Binding-site contacts:
Ligand atom C17 contacts residue DMS1 of chain 1.G at 3.6 Å.
Ligand atom C6 contacts residue MET49 of chain 1.A at 3.5 Å (hydrophobic).
Ligand atom C13 contacts residue HIS163 of chain 1.A at 3.6 Å.
Ligand atom C4 contacts residue DMS1 of chain 1.E at 3.6 Å.
Ligand atom C3 contacts residue GLN189 of chain 1.A at 3.6 Å.
Ligand atom C6 contacts residue MET165 of chain 1.A at 3.2 Å (hydrophobic).
Ligand atom C contacts residue HIS41 of chain 1.A at 3.4 Å.
Ligand atom C16 contacts residue DMS1 of chain 1.G at 3.7 Å.
Ligand atom C15 contacts residue PHE140 of chain 1.A at 3.6 Å (hydrophobic).
Ligand atom C15 contacts residue GLU166 of chain 1.A at 3.5 Å.
Ligand atom C5 contacts residue MET49 of chain 1.A at 3.6 Å (hydrophobic).
Ligand atom CL contacts residue HIS164 of chain 1.A at 3.6 Å.
Ligand atom C14 contacts residue GLU166 of chain 1.A at 3.7 Å.
Ligand atom C15 contacts residue ASN142 of chain 1.A at 3.5 Å.
Ligand atom C13 contacts residue LEU141 of chain 1.A at 3.7 Å (hydrophobic).
Ligand atom C15 contacts residue LEU141 of chain 1.A at 3.6 Å (hydrophobic).
Ligand atom O2 contacts residue GLU166 of chain 1.A at 2.9 Å (salt-bridge).
Ligand atom N1 contacts residue SER144 of chain 1.A at 3.7 Å.
Ligand atom C contacts residue DMS1 of chain 1.H at 3.5 Å.
Ligand atom O2 contacts residue DMS1 of chain 1.G at 3.4 Å (h-bond).
Ligand atom C7 contacts residue MET165 of chain 1.A at 3.5 Å (hydrophobic).
Ligand atom C16 contacts residue ASN142 of chain 1.A at 3.7 Å.
Ligand atom O1 contacts residue GLN189 of chain 1.A at 3.3 Å.
Ligand atom C12 contacts residue HIS163 of chain 1.A at 3.3 Å.
Ligand atom C8 contacts residue HIS164 of chain 1.A at 3.3 Å.
Ligand atom C12 contacts residue GLU166 of chain 1.A at 3.7 Å.
Ligand atom C5 contacts residue ARG188 of chain 1.A at 3.6 Å.
Ligand atom CL contacts residue ASP187 of chain 1.A at 3.4 Å.
Ligand atom C6 contacts residue ARG188 of chain 1.A at 3.6 Å.
Ligand atom C5 contacts residue GLN189 of chain 1.A at 3.7 Å.
Ligand atom C19 contacts residue DMS1 of chain 1.G at 3.7 Å.
Ligand atom C13 contacts residue GLU166 of chain 1.A at 3.6 Å.
Ligand atom N1 contacts residue HIS163 of chain 1.A at 2.6 Å (h-bond).
Ligand atom C5 contacts residue DMS1 of chain 1.E at 3.7 Å.
Ligand atom C18 contacts residue DMS1 of chain 1.G at 3.4 Å.
Ligand atom O2 contacts residue MET165 of chain 1.A at 3.3 Å.
Ligand atom C13 contacts residue PHE140 of chain 1.A at 3.6 Å (hydrophobic).
Ligand atom O1 contacts residue DMS1 of chain 1.E at 3.5 Å.
Ligand atom C12 contacts residue CYS145 of chain 1.A at 3.6 Å (hydrophobic).
Ligand atom CL contacts residue HIS41 of chain 1.A at 3.5 Å.

Sequence of chain 1.A:
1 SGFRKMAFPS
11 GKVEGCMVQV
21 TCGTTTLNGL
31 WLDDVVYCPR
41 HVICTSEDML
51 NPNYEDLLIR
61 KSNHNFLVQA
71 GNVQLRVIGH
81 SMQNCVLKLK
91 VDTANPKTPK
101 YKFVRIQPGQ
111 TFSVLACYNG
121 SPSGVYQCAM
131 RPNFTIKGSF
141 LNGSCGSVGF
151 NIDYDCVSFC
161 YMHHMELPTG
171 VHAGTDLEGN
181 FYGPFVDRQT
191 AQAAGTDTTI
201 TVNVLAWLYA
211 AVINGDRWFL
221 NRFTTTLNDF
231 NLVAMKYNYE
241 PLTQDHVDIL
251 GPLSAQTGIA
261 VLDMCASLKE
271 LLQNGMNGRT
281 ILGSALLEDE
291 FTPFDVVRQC

This protein binds this small molecule.
Small molecule (SMILES): CO[C@@]1(C(=O)Nc2cncc3ccccc23)CCOc2ccc(Cl)cc21

Sequence of chain 1.B:
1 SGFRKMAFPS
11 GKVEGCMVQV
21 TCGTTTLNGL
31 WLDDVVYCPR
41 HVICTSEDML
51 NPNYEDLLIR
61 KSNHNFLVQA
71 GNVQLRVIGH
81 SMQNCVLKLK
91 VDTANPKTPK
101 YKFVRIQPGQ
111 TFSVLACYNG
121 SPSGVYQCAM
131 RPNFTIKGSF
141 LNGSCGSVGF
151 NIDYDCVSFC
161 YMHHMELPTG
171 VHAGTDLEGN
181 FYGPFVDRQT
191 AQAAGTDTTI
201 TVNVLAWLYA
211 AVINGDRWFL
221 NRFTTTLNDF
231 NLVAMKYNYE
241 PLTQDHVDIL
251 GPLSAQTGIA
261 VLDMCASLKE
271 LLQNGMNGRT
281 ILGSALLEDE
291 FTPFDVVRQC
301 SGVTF